Binding-site contacts:
Ligand atom C6 contacts residue ILE154 of chain 1.A at 4.5 Å (hydrophobic).
Ligand atom O7 contacts residue GLU152 of chain 1.A at 4.0 Å.
Ligand atom N2 contacts residue ASN173 of chain 1.A at 2.8 Å (h-bond).
Ligand atom C1 contacts residue GLU152 of chain 1.A at 4.2 Å.
Ligand atom O5 contacts residue ILE154 of chain 1.A at 3.4 Å (h-bond).
Ligand atom C5 contacts residue GLN212 of chain 1.A at 4.1 Å.
Ligand atom C5 contacts residue ASN173 of chain 1.A at 3.6 Å.
Ligand atom C2 contacts residue GLU152 of chain 1.A at 4.4 Å.
Ligand atom C2 contacts residue ASN173 of chain 1.A at 2.3 Å.
Ligand atom C4 contacts residue ASN173 of chain 1.A at 4.1 Å.
Ligand atom O7 contacts residue ASN173 of chain 1.A at 3.5 Å (h-bond).
Ligand atom O6 contacts residue ILE154 of chain 1.A at 3.6 Å.
Ligand atom C1 contacts residue ILE154 of chain 1.A at 3.9 Å (hydrophobic).
Ligand atom C7 contacts residue ASN173 of chain 1.A at 3.4 Å.
Ligand atom C5 contacts residue ILE154 of chain 1.A at 4.4 Å (hydrophobic).
Ligand atom C6 contacts residue GLU153 of chain 1.A at 3.8 Å.
Ligand atom C1 contacts residue GLN212 of chain 1.A at 4.2 Å.
Ligand atom C1 contacts residue ASN173 of chain 1.A at 1.4 Å.
Ligand atom C8 contacts residue ASN173 of chain 1.A at 4.4 Å.
Ligand atom C3 contacts residue ASN173 of chain 1.A at 3.7 Å.
Ligand atom O5 contacts residue GLU153 of chain 1.A at 3.4 Å.
Ligand atom C4 contacts residue GLN212 of chain 1.A at 4.4 Å.
Ligand atom C1 contacts residue GLU153 of chain 1.A at 3.9 Å.
Ligand atom C8 contacts residue LYS174 of chain 1.A at 4.3 Å.
Ligand atom O4 contacts residue GLN212 of chain 1.A at 4.3 Å.
Ligand atom O5 contacts residue ASN173 of chain 1.A at 2.4 Å (h-bond).
Ligand atom C5 contacts residue GLU153 of chain 1.A at 4.2 Å.
Ligand atom C2 contacts residue GLN212 of chain 1.A at 4.5 Å.
Ligand atom C3 contacts residue GLN212 of chain 1.A at 3.9 Å.
Ligand atom O5 contacts residue GLU152 of chain 1.A at 4.3 Å.
Ligand atom O6 contacts residue LYS216 of chain 1.A at 3.5 Å.
Ligand atom O6 contacts residue GLU153 of chain 1.A at 3.6 Å.

Sequence of chain 1.A:
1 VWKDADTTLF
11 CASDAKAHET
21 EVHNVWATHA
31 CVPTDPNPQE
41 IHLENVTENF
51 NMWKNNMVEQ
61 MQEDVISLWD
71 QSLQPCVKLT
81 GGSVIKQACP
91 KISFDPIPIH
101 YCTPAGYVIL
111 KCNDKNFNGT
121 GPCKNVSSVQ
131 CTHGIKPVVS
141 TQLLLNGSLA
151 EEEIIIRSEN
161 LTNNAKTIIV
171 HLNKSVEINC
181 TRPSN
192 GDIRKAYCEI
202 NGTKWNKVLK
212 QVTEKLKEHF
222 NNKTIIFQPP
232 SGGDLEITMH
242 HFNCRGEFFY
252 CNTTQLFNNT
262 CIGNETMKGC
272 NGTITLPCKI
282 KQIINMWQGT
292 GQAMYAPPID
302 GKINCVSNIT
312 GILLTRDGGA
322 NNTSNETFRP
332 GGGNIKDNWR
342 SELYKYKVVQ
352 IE

This small molecule binds to this protein.
Small molecule (SMILES): CC(=O)N[C@@H]1[C@@H](O)[C@H](O)[C@@H](CO)O[C@H]1O